Binding-site contacts:
Ligand atom C29 contacts residue PHE287 of chain 1.B at 3.4 Å (hydrophobic).
Ligand atom C1 contacts residue ASN35 of chain 1.B at 3.8 Å.
Ligand atom C13 contacts residue ASN258 of chain 1.B at 3.7 Å.
Ligand atom C35 contacts residue LEU178 of chain 1.B at 3.7 Å (hydrophobic).
Ligand atom C42 contacts residue LEU178 of chain 1.B at 3.9 Å (hydrophobic).
Ligand atom N21 contacts residue GLU265 of chain 1.B at 3.4 Å (salt-bridge).
Ligand atom C33 contacts residue LEU178 of chain 1.B at 3.9 Å (hydrophobic).
Ligand atom C9 contacts residue ILE348 of chain 1.B at 3.9 Å (hydrophobic).
Ligand atom C7 contacts residue TYR294 of chain 1.B at 4.0 Å (hydrophobic).
Ligand atom C22 contacts residue GLU265 of chain 1.B at 3.5 Å.
Ligand atom C24 contacts residue LEU185 of chain 1.B at 3.8 Å (hydrophobic).
Ligand atom O19 contacts residue ASN35 of chain 1.B at 3.4 Å (h-bond).
Ligand atom C22 contacts residue VAL261 of chain 1.B at 3.7 Å (hydrophobic).
Ligand atom C20 contacts residue PHE38 of chain 1.B at 3.9 Å (hydrophobic).
Ligand atom O28 contacts residue THR39 of chain 1.B at 3.5 Å.
Ligand atom N21 contacts residue LEU185 of chain 1.B at 3.9 Å.
Ligand atom C40 contacts residue ALA378 of chain 1.B at 3.3 Å (hydrophobic).
Ligand atom C44 contacts residue LEU178 of chain 1.B at 3.7 Å (hydrophobic).
Ligand atom C40 contacts residue TYR375 of chain 1.B at 3.7 Å (hydrophobic).
Ligand atom C27 contacts residue GLU265 of chain 1.B at 3.1 Å.
Ligand atom C22 contacts residue LEU185 of chain 1.B at 3.4 Å (hydrophobic).
Ligand atom C27 contacts residue LEU185 of chain 1.B at 3.6 Å (hydrophobic).
Ligand atom N21 contacts residue VAL261 of chain 1.B at 3.6 Å.
Ligand atom C40 contacts residue ASP379 of chain 1.B at 3.9 Å.
Ligand atom C5 contacts residue TYR294 of chain 1.B at 3.7 Å (hydrophobic).
Ligand atom C37 contacts residue LEU178 of chain 1.B at 3.9 Å (hydrophobic).
Ligand atom C26 contacts residue LEU185 of chain 1.B at 3.9 Å (hydrophobic).
Ligand atom C23 contacts residue VAL261 of chain 1.B at 3.8 Å (hydrophobic).
Ligand atom C11 contacts residue VAL261 of chain 1.B at 3.7 Å (hydrophobic).
Ligand atom O32 contacts residue TYR294 of chain 1.B at 3.8 Å.
Ligand atom O39 contacts residue TYR375 of chain 1.B at 3.1 Å.
Ligand atom C12 contacts residue VAL261 of chain 1.B at 3.6 Å (hydrophobic).
Ligand atom C36 contacts residue LEU178 of chain 1.B at 3.8 Å (hydrophobic).
Ligand atom C29 contacts residue GLU265 of chain 1.B at 3.9 Å.
Ligand atom C10 contacts residue ALA290 of chain 1.B at 3.7 Å (hydrophobic).
Ligand atom C34 contacts residue LEU178 of chain 1.B at 3.8 Å (hydrophobic).
Ligand atom O18 contacts residue PHE386 of chain 1.B at 3.6 Å.
Ligand atom C23 contacts residue LEU185 of chain 1.B at 3.5 Å (hydrophobic).
Ligand atom C24 contacts residue ALA290 of chain 1.B at 3.6 Å (hydrophobic).
Ligand atom C14 contacts residue ASN258 of chain 1.B at 3.8 Å.

Sequence of chain 1.B:
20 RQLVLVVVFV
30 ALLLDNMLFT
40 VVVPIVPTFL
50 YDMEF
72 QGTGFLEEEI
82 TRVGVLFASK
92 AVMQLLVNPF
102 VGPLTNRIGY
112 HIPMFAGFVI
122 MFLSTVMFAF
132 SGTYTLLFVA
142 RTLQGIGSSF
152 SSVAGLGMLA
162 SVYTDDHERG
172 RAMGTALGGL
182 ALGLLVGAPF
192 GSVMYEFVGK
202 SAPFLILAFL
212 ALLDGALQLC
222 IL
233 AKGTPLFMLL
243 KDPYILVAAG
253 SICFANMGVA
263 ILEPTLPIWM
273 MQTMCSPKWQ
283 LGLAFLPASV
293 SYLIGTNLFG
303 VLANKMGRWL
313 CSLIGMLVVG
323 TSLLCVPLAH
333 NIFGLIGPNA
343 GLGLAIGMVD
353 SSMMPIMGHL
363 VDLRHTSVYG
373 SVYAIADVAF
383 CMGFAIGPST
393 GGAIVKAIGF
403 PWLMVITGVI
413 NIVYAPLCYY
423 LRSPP

The protein below binds the small molecule below.
Small molecule (SMILES): COC(=O)[C@H]1[C@H]2C[C@@H]3c4[nH]c5cc(OC)ccc5c4CCN3C[C@H]2C[C@@H](OC(=O)c2cc(OC)c(OC)c(OC)c2)[C@@H]1OC